Binding-site contacts:
Ligand atom C4 contacts residue PHE370 of chain 1.D at 4.4 Å (hydrophobic).
Ligand atom C1 contacts residue LEU241 of chain 1.D at 4.3 Å (hydrophobic).
Ligand atom N5 contacts residue THR213 of chain 1.D at 3.7 Å.
Ligand atom C2 contacts residue LEU241 of chain 1.D at 4.5 Å (hydrophobic).
Ligand atom C1 contacts residue LEU209 of chain 1.D at 4.0 Å (hydrophobic).
Ligand atom N5 contacts residue NAP1 of chain 1.N at 4.4 Å.
Ligand atom C1 contacts residue THR213 of chain 1.D at 3.3 Å.
Ligand atom C2 contacts residue VAL210 of chain 1.D at 3.5 Å (hydrophobic).
Ligand atom C4 contacts residue CYS343 of chain 1.D at 4.1 Å (hydrophobic).
Ligand atom N5 contacts residue PHE370 of chain 1.D at 3.4 Å.
Ligand atom C1 contacts residue PHE370 of chain 1.D at 3.9 Å (hydrophobic).
Ligand atom C3 contacts residue NAP1 of chain 1.N at 3.0 Å.
Ligand atom C4 contacts residue NAP1 of chain 1.N at 3.2 Å.
Ligand atom C1 contacts residue VAL210 of chain 1.D at 4.2 Å (hydrophobic).
Ligand atom C4 contacts residue LEU241 of chain 1.D at 4.1 Å (hydrophobic).
Ligand atom C2 contacts residue NAP1 of chain 1.N at 3.4 Å.
Ligand atom C3 contacts residue LEU241 of chain 1.D at 3.8 Å (hydrophobic).
Ligand atom C3 contacts residue VAL210 of chain 1.D at 4.2 Å (hydrophobic).

This small molecule binds to this protein.
Small molecule (SMILES): C1CCNC1

Sequence of chain 1.D:
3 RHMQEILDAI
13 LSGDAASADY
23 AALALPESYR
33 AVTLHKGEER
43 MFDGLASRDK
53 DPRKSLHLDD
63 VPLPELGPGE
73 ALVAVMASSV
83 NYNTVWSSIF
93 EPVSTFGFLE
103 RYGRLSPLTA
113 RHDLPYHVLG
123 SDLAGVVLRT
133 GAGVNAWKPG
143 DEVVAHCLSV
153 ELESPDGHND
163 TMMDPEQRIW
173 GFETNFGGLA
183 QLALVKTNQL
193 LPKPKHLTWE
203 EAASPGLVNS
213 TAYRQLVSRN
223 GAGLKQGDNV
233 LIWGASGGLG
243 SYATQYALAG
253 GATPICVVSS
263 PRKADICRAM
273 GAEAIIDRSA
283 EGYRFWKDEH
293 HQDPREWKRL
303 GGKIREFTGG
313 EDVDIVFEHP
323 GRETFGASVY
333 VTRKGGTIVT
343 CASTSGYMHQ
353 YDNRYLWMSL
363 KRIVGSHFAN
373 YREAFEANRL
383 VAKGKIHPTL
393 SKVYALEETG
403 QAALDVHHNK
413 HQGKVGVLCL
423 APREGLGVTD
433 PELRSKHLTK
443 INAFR